Sequence of chain 1.A:
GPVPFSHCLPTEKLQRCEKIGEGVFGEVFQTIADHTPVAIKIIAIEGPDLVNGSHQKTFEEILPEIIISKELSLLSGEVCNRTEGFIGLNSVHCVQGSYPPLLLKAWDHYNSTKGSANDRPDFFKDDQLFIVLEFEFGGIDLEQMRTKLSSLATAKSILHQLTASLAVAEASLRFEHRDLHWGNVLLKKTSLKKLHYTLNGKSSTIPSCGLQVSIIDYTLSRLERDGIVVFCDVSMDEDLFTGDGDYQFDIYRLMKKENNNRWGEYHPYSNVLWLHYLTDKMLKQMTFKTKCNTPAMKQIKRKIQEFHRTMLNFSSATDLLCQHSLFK

Binding-site contacts:
Ligand atom N4 contacts residue ILE245 of chain 1.A at 3.5 Å.
Ligand atom C14 contacts residue LEU215 of chain 1.A at 3.7 Å (hydrophobic).
Ligand atom C6 contacts residue ASP246 of chain 1.A at 3.5 Å.
Ligand atom C13 contacts residue ALA68 of chain 1.A at 3.5 Å (hydrophobic).
Ligand atom N5 contacts residue ILE245 of chain 1.A at 3.4 Å.
Ligand atom C contacts residue ILE49 of chain 1.A at 3.8 Å (hydrophobic).
Ligand atom N2 contacts residue GLY167 of chain 1.A at 2.9 Å (h-bond).
Ligand atom C9 contacts residue ILE245 of chain 1.A at 3.7 Å (hydrophobic).
Ligand atom N2 contacts residue GLU165 of chain 1.A at 3.6 Å (salt-bridge).
Ligand atom N3 contacts residue ILE116 of chain 1.A at 3.9 Å.
Ligand atom C13 contacts residue GLU165 of chain 1.A at 3.8 Å.
Ligand atom C16 contacts residue LEU215 of chain 1.A at 3.3 Å (hydrophobic).
Ligand atom N3 contacts residue ALA68 of chain 1.A at 3.5 Å.
Ligand atom C14 contacts residue ALA68 of chain 1.A at 3.6 Å (hydrophobic).
Ligand atom N3 contacts residue PHE166 of chain 1.A at 3.8 Å.
Ligand atom N2 contacts residue ALA68 of chain 1.A at 3.6 Å.
Ligand atom C1 contacts residue ILE49 of chain 1.A at 3.5 Å (hydrophobic).
Ligand atom C12 contacts residue PHE164 of chain 1.A at 3.5 Å (hydrophobic).
Ligand atom C7 contacts residue ASP246 of chain 1.A at 3.7 Å.
Ligand atom O contacts residue ASP170 of chain 1.A at 3.8 Å.
Ligand atom N2 contacts residue PHE166 of chain 1.A at 3.6 Å.
Ligand atom N5 contacts residue VAL57 of chain 1.A at 3.9 Å.
Ligand atom O contacts residue GLY212 of chain 1.A at 2.7 Å (h-bond).
Ligand atom N2 contacts residue LEU215 of chain 1.A at 3.5 Å.
Ligand atom N4 contacts residue VAL57 of chain 1.A at 3.8 Å.
Ligand atom N contacts residue GLY50 of chain 1.A at 3.8 Å.
Ligand atom C15 contacts residue ILE245 of chain 1.A at 3.7 Å (hydrophobic).
Ligand atom C3 contacts residue ASP170 of chain 1.A at 3.3 Å.
Ligand atom C16 contacts residue ALA68 of chain 1.A at 3.6 Å (hydrophobic).
Ligand atom C6 contacts residue PHE54 of chain 1.A at 3.4 Å (hydrophobic).
Ligand atom N1 contacts residue ASP246 of chain 1.A at 3.5 Å.
Ligand atom C10 contacts residue ILE245 of chain 1.A at 3.7 Å (hydrophobic).
Ligand atom N3 contacts residue GLY167 of chain 1.A at 3.4 Å (h-bond).
Ligand atom N3 contacts residue GLU165 of chain 1.A at 2.8 Å (salt-bridge).
Ligand atom C contacts residue LEU215 of chain 1.A at 3.8 Å (hydrophobic).
Ligand atom C3 contacts residue GLY212 of chain 1.A at 3.5 Å.
Ligand atom C8 contacts residue LYS70 of chain 1.A at 3.7 Å.
Ligand atom C5 contacts residue GLU51 of chain 1.A at 3.8 Å.
Ligand atom C11 contacts residue PHE164 of chain 1.A at 3.7 Å (hydrophobic).
Ligand atom N1 contacts residue LYS70 of chain 1.A at 2.9 Å (salt-bridge).

This protein binds this small molecule.
Small molecule (SMILES): CC[C@H](CO)Nc1ccc2ncc(-c3ccc4n[nH]cc4c3)n2n1